Sequence of chain 1.A:
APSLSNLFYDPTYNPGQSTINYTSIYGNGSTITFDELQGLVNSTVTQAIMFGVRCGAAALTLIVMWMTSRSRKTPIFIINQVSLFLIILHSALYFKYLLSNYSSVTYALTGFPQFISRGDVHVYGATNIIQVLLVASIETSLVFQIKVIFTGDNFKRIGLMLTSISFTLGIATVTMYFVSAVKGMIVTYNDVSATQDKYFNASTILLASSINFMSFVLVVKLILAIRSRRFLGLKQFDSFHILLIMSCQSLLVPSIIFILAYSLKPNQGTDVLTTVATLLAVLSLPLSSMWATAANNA

Sequence of chain 1.D:
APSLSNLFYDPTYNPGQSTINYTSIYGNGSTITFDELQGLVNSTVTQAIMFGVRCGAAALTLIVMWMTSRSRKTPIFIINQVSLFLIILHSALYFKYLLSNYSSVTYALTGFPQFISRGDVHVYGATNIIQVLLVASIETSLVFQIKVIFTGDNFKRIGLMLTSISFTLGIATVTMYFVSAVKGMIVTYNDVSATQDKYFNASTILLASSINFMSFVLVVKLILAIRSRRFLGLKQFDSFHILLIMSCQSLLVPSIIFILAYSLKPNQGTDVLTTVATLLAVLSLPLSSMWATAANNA

This small molecule binds to this protein.
Small molecule (SMILES): CC(=O)N[C@@H]1[C@@H](O)[C@H](O)[C@@H](CO)O[C@H]1O

Binding-site contacts:
Ligand atom O7 contacts residue ASN25 of chain 1.A at 3.0 Å (h-bond).
Ligand atom C7 contacts residue THR23 of chain 1.A at 3.4 Å.
Ligand atom C8 contacts residue THR27 of chain 1.D at 4.4 Å.
Ligand atom C1 contacts residue ASN25 of chain 1.A at 1.4 Å.
Ligand atom C3 contacts residue ASN25 of chain 1.A at 3.8 Å.
Ligand atom O5 contacts residue ASN25 of chain 1.A at 2.4 Å (h-bond).
Ligand atom C4 contacts residue ASN25 of chain 1.A at 4.2 Å.
Ligand atom O7 contacts residue THR23 of chain 1.A at 2.9 Å (h-bond).
Ligand atom C7 contacts residue ASN25 of chain 1.A at 3.2 Å.
Ligand atom C5 contacts residue ASN25 of chain 1.A at 3.7 Å.
Ligand atom C8 contacts residue ASN25 of chain 1.A at 3.9 Å.
Ligand atom C8 contacts residue THR23 of chain 1.A at 3.2 Å.
Ligand atom N2 contacts residue ASN25 of chain 1.A at 2.9 Å (h-bond).
Ligand atom C2 contacts residue ASN25 of chain 1.A at 2.5 Å.
Ligand atom C8 contacts residue ASN25 of chain 1.D at 4.1 Å.